Sequence of chain 3.A:
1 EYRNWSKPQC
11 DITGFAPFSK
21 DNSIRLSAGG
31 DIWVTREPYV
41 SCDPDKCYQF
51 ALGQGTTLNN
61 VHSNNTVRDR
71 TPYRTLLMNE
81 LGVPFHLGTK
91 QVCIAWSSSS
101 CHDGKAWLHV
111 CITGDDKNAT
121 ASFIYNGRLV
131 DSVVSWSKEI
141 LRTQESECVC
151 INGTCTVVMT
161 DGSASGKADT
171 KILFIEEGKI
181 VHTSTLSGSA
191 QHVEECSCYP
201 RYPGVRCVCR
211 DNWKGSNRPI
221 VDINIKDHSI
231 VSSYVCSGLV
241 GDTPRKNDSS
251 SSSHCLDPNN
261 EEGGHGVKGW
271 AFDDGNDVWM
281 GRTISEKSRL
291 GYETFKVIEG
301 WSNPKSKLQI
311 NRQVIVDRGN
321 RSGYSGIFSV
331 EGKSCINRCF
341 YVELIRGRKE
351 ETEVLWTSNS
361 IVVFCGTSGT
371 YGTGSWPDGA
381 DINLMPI

Sequence of chain 1.A:
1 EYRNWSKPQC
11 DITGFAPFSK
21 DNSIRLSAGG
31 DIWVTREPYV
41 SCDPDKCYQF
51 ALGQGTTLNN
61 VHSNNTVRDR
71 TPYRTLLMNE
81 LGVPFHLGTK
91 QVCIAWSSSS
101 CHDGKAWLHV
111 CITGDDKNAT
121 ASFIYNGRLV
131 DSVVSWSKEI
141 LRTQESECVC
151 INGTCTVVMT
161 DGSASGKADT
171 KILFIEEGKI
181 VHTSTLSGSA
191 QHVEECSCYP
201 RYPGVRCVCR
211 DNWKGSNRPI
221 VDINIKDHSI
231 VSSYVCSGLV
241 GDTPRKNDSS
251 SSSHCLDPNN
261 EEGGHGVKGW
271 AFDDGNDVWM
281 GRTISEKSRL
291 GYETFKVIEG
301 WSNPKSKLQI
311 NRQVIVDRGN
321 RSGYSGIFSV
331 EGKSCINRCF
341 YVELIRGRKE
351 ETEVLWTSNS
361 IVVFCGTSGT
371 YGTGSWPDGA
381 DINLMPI

The small molecule below binds the protein below.
Small molecule (SMILES): CC(=O)N[C@H]1[C@H](O[C@H]2[C@H](O)[C@@H](NC(C)=O)CO[C@@H]2CO)O[C@H](CO)[C@@H](O[C@@H]2O[C@H](CO[C@H]3O[C@H](CO)[C@@H](O)[C@H](O)[C@@H]3O)[C@@H](O)[C@H](O[C@H]3O[C@H](CO)[C@@H](O)[C@H](O)[C@@H]3O[C@H]3O[C@H](CO)[C@@H](O)[C@H](O)[C@@H]3O)[C@@H]2O)[C@@H]1O

Binding-site contacts:
Ligand atom O3 contacts residue GLN309 of chain 3.A at 3.6 Å.
Ligand atom C2 contacts residue ASN118 of chain 1.A at 2.4 Å.
Ligand atom O6 contacts residue ILE310 of chain 3.A at 3.8 Å.
Ligand atom O4 contacts residue ARG312 of chain 3.A at 3.5 Å (salt-bridge).
Ligand atom O3 contacts residue ASP248 of chain 3.A at 3.7 Å.
Ligand atom O6 contacts residue TYR371 of chain 3.A at 3.5 Å.
Ligand atom O4 contacts residue ASN311 of chain 3.A at 3.5 Å (h-bond).
Ligand atom O2 contacts residue ARG312 of chain 3.A at 3.3 Å.
Ligand atom O6 contacts residue GLY372 of chain 3.A at 2.9 Å (h-bond).
Ligand atom C2 contacts residue GLN309 of chain 3.A at 3.7 Å.
Ligand atom C3 contacts residue GLN309 of chain 3.A at 3.5 Å.
Ligand atom O3 contacts residue GLN309 of chain 3.A at 3.1 Å (h-bond).
Ligand atom C5 contacts residue ASN118 of chain 1.A at 3.7 Å.
Ligand atom O5 contacts residue ASN118 of chain 1.A at 2.4 Å (h-bond).
Ligand atom O7 contacts residue ASN118 of chain 1.A at 3.0 Å (h-bond).
Ligand atom O6 contacts residue THR373 of chain 3.A at 3.6 Å.
Ligand atom O2 contacts residue GLN309 of chain 3.A at 2.8 Å (h-bond).
Ligand atom C5 contacts residue TYR371 of chain 3.A at 3.8 Å (hydrophobic).
Ligand atom C6 contacts residue ARG312 of chain 3.A at 3.8 Å.
Ligand atom C7 contacts residue ASN118 of chain 1.A at 3.1 Å.
Ligand atom O3 contacts residue ASN311 of chain 3.A at 3.0 Å (h-bond).
Ligand atom O2 contacts residue ASN311 of chain 3.A at 3.8 Å.
Ligand atom O4 contacts residue GLN309 of chain 3.A at 3.8 Å.
Ligand atom C3 contacts residue ASN311 of chain 3.A at 3.5 Å.
Ligand atom O7 contacts residue THR373 of chain 3.A at 3.6 Å.
Ligand atom C6 contacts residue TYR371 of chain 3.A at 3.3 Å (hydrophobic).
Ligand atom C4 contacts residue GLN309 of chain 3.A at 3.3 Å.
Ligand atom C2 contacts residue ARG312 of chain 3.A at 3.9 Å.
Ligand atom C6 contacts residue GLY372 of chain 3.A at 3.5 Å.
Ligand atom O3 contacts residue ILE310 of chain 3.A at 3.8 Å.
Ligand atom O5 contacts residue THR373 of chain 3.A at 3.4 Å.
Ligand atom O5 contacts residue ASN311 of chain 3.A at 3.8 Å.
Ligand atom O5 contacts residue GLY372 of chain 3.A at 3.2 Å.
Ligand atom O5 contacts residue TYR371 of chain 3.A at 3.8 Å.
Ligand atom C3 contacts residue ASN118 of chain 1.A at 3.8 Å.
Ligand atom O4 contacts residue ARG312 of chain 3.A at 3.4 Å (salt-bridge).
Ligand atom N2 contacts residue ASN118 of chain 1.A at 2.8 Å (h-bond).
Ligand atom C1 contacts residue ASN118 of chain 1.A at 1.4 Å.
Ligand atom O2 contacts residue ILE310 of chain 3.A at 3.6 Å.
Ligand atom O5 contacts residue ILE310 of chain 3.A at 3.8 Å.